A protein and the small-molecule ligand that binds it are described below.
Small molecule (SMILES): CC(=O)c1ccc(N)cc1O

Sequence of chain 2.A:
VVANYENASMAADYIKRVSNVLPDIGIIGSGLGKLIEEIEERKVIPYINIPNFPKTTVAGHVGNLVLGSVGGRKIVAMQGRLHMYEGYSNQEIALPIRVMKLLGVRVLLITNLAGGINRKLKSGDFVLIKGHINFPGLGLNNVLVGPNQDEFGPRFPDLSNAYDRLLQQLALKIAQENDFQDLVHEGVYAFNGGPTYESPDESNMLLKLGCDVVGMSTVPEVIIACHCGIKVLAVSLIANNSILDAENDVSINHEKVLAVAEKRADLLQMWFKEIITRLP

Binding-site contacts:
Ligand atom N contacts residue ASN245 of chain 2.A at 2.9 Å (h-bond).
Ligand atom C4 contacts residue ALA244 of chain 2.A at 4.0 Å (hydrophobic).
Ligand atom N contacts residue SER247 of chain 2.A at 4.0 Å.
Ligand atom N contacts residue ALA119 of chain 2.A at 4.2 Å.
Ligand atom C7 contacts residue TYR202 of chain 2.A at 4.0 Å (hydrophobic).
Ligand atom C3 contacts residue ALA119 of chain 2.A at 3.9 Å (hydrophobic).
Ligand atom C6 contacts residue TYR202 of chain 2.A at 3.7 Å (hydrophobic).
Ligand atom C5 contacts residue TYR202 of chain 2.A at 3.9 Å (hydrophobic).
Ligand atom C7 contacts residue VAL219 of chain 2.A at 4.0 Å (hydrophobic).
Ligand atom C4 contacts residue VAL262 of chain 2.A at 4.0 Å (hydrophobic).
Ligand atom N contacts residue GLY120 of chain 2.A at 3.3 Å.
Ligand atom N contacts residue TYR202 of chain 2.A at 4.2 Å.
Ligand atom O contacts residue LEU118 of chain 2.A at 3.9 Å.
Ligand atom C6 contacts residue GLY120 of chain 2.A at 3.8 Å.
Ligand atom C7 contacts residue GLY220 of chain 2.A at 4.2 Å.
Ligand atom C contacts residue LEU118 of chain 2.A at 3.2 Å (hydrophobic).
Ligand atom N contacts residue ILE257 of chain 2.A at 4.2 Å.
Ligand atom C3 contacts residue VAL262 of chain 2.A at 4.0 Å (hydrophobic).
Ligand atom C contacts residue DMS1 of chain 2.D at 3.9 Å.
Ligand atom C2 contacts residue ALA119 of chain 2.A at 4.1 Å (hydrophobic).
Ligand atom C3 contacts residue TYR202 of chain 2.A at 4.2 Å (hydrophobic).
Ligand atom C5 contacts residue GLY120 of chain 2.A at 3.4 Å.
Ligand atom C4 contacts residue ALA119 of chain 2.A at 3.7 Å (hydrophobic).
Ligand atom C4 contacts residue GLY120 of chain 2.A at 3.8 Å.
Ligand atom C4 contacts residue ASN245 of chain 2.A at 3.9 Å.
Ligand atom O contacts residue MET221 of chain 2.A at 3.7 Å.
Ligand atom C2 contacts residue LEU118 of chain 2.A at 3.7 Å (hydrophobic).
Ligand atom C6 contacts residue GLU203 of chain 2.A at 3.5 Å.
Ligand atom C5 contacts residue ASN245 of chain 2.A at 3.8 Å.
Ligand atom C3 contacts residue LEU118 of chain 2.A at 3.9 Å (hydrophobic).
Ligand atom O1 contacts residue GLY220 of chain 2.A at 3.4 Å.
Ligand atom C6 contacts residue VAL219 of chain 2.A at 3.9 Å (hydrophobic).
Ligand atom C2 contacts residue TYR202 of chain 2.A at 4.2 Å (hydrophobic).
Ligand atom C5 contacts residue ALA119 of chain 2.A at 3.8 Å (hydrophobic).
Ligand atom C4 contacts residue TYR202 of chain 2.A at 4.1 Å (hydrophobic).
Ligand atom C5 contacts residue GLU203 of chain 2.A at 4.0 Å.
Ligand atom C1 contacts residue LEU118 of chain 2.A at 3.3 Å (hydrophobic).
Ligand atom N contacts residue GLU203 of chain 2.A at 3.0 Å (salt-bridge).
Ligand atom O1 contacts residue VAL219 of chain 2.A at 4.0 Å.
Ligand atom O1 contacts residue MET221 of chain 2.A at 3.5 Å.